Binding-site contacts:
Ligand atom O7 contacts residue ASN133 of chain 1.C at 3.0 Å (h-bond).
Ligand atom O5 contacts residue ARG255 of chain 1.C at 3.6 Å.
Ligand atom C4 contacts residue ASN133 of chain 1.C at 4.2 Å.
Ligand atom C8 contacts residue GLN132 of chain 1.C at 3.9 Å.
Ligand atom C1 contacts residue ARG255 of chain 1.C at 3.9 Å.
Ligand atom C1 contacts residue ASN133 of chain 1.C at 1.4 Å.
Ligand atom C3 contacts residue ASN133 of chain 1.C at 3.8 Å.
Ligand atom C7 contacts residue ASN133 of chain 1.C at 3.2 Å.
Ligand atom C5 contacts residue ARG255 of chain 1.C at 3.8 Å.
Ligand atom C5 contacts residue ASN133 of chain 1.C at 3.6 Å.
Ligand atom C7 contacts residue GLN132 of chain 1.C at 4.3 Å.
Ligand atom O5 contacts residue ASN133 of chain 1.C at 2.3 Å (h-bond).
Ligand atom C2 contacts residue ASN133 of chain 1.C at 2.5 Å.
Ligand atom C8 contacts residue ASN133 of chain 1.C at 4.4 Å.
Ligand atom C6 contacts residue ARG255 of chain 1.C at 4.2 Å.
Ligand atom N2 contacts residue ASN133 of chain 1.C at 3.0 Å (h-bond).

The protein below binds the small molecule below.
Small molecule (SMILES): CC(=O)N[C@@H]1[C@@H](O)[C@H](O)[C@@H](CO)O[C@H]1O

Sequence of chain 1.C:
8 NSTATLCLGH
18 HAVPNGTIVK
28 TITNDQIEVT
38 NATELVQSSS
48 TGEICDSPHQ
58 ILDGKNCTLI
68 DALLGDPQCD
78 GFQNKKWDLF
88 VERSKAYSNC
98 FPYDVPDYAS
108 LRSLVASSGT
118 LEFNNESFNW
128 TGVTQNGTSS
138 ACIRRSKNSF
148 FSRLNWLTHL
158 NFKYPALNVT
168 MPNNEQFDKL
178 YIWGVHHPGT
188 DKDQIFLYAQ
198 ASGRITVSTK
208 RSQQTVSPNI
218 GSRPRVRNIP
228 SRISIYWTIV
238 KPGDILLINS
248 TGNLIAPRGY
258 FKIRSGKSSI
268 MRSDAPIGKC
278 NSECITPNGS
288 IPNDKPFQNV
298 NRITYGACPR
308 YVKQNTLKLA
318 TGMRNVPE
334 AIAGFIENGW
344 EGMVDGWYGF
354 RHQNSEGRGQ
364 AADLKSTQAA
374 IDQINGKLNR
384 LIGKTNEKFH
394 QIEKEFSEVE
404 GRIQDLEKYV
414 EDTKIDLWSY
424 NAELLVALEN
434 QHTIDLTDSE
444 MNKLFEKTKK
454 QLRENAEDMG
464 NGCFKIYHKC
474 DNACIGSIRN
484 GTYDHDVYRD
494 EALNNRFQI